A small-molecule ligand and the protein it binds are described below.
Small molecule (SMILES): C=C(C)[C@H]1Cc2c(ccc3c2O[C@@H]2COc4cc(OC)c(OC)cc4[C@@H]2C3=O)O1

Sequence of chain 1.N:
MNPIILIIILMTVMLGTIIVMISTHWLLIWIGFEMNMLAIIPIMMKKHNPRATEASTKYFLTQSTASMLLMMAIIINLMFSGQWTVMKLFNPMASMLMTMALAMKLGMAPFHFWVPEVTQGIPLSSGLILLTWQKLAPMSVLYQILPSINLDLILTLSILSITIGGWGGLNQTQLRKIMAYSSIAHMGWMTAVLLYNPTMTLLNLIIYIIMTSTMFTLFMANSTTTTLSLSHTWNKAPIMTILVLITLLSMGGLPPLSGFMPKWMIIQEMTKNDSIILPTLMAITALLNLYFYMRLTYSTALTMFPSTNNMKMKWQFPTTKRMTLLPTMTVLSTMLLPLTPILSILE

Sequence of chain 1.M:
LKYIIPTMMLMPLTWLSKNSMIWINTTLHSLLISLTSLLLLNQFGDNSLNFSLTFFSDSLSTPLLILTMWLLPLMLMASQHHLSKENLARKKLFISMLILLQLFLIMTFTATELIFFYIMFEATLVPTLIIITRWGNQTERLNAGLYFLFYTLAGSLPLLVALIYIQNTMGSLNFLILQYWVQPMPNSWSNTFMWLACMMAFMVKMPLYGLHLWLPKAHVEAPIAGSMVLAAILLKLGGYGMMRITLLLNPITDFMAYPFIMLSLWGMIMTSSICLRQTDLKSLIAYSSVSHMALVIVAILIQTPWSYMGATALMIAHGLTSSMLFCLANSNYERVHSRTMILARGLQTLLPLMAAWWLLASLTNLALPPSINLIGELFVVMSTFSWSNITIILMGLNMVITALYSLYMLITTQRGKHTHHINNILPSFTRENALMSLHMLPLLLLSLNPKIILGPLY

Binding-site contacts:
Ligand atom C20 contacts residue TRP215 of chain 1.M at 3.7 Å (hydrophobic).
Ligand atom O28 contacts residue LEU126 of chain 1.M at 3.9 Å.
Ligand atom C27 contacts residue ILE133 of chain 1.M at 3.8 Å (hydrophobic).
Ligand atom C17 contacts residue TRP215 of chain 1.M at 3.6 Å (hydrophobic).
Ligand atom O26 contacts residue LEU231 of chain 1.M at 3.9 Å.
Ligand atom O26 contacts residue TRP215 of chain 1.M at 4.0 Å.
Ligand atom O28 contacts residue TRP215 of chain 1.M at 3.9 Å.
Ligand atom C03 contacts residue TYR298 of chain 1.N at 3.5 Å (hydrophobic).
Ligand atom C05 contacts residue PHE149 of chain 1.M at 3.6 Å (hydrophobic).
Ligand atom C09 contacts residue THR134 of chain 1.M at 3.5 Å.
Ligand atom C27 contacts residue THR129 of chain 1.M at 3.7 Å.
Ligand atom O26 contacts residue LEU126 of chain 1.M at 3.8 Å.
Ligand atom C15 contacts residue TYR148 of chain 1.M at 4.0 Å (hydrophobic).
Ligand atom C21 contacts residue TRP215 of chain 1.M at 3.9 Å (hydrophobic).
Ligand atom C01 contacts residue ARG295 of chain 1.N at 3.5 Å.
Ligand atom C05 contacts residue GLY146 of chain 1.M at 3.6 Å.
Ligand atom C14 contacts residue ALA145 of chain 1.M at 3.7 Å (hydrophobic).
Ligand atom C21 contacts residue ALA219 of chain 1.M at 3.8 Å (hydrophobic).
Ligand atom O08 contacts residue TYR298 of chain 1.N at 3.8 Å.
Ligand atom C03 contacts residue GLY146 of chain 1.M at 3.9 Å.
Ligand atom C01 contacts residue TYR291 of chain 1.N at 4.0 Å (hydrophobic).
Ligand atom O16 contacts residue TYR148 of chain 1.M at 3.6 Å.
Ligand atom C07 contacts residue LEU130 of chain 1.M at 4.0 Å (hydrophobic).
Ligand atom O25 contacts residue ALA219 of chain 1.M at 3.5 Å.
Ligand atom C27 contacts residue LEU231 of chain 1.M at 3.7 Å (hydrophobic).
Ligand atom C19 contacts residue TRP215 of chain 1.M at 3.5 Å (hydrophobic).
Ligand atom C01 contacts residue MET294 of chain 1.N at 3.5 Å (hydrophobic).
Ligand atom C09 contacts residue LEU130 of chain 1.M at 3.6 Å (hydrophobic).
Ligand atom C14 contacts residue PHE149 of chain 1.M at 3.7 Å (hydrophobic).
Ligand atom C18 contacts residue TRP215 of chain 1.M at 3.5 Å (hydrophobic).
Ligand atom C22 contacts residue TRP215 of chain 1.M at 4.0 Å (hydrophobic).
Ligand atom O13 contacts residue PHE149 of chain 1.M at 3.7 Å.
Ligand atom C15 contacts residue PHE149 of chain 1.M at 3.6 Å (hydrophobic).
Ligand atom C10 contacts residue THR134 of chain 1.M at 3.8 Å.
Ligand atom C10 contacts residue LEU130 of chain 1.M at 3.7 Å (hydrophobic).
Ligand atom O13 contacts residue ALA145 of chain 1.M at 2.9 Å (h-bond).
Ligand atom C15 contacts residue ALA145 of chain 1.M at 3.3 Å (hydrophobic).
Ligand atom C29 contacts residue LYS206 of chain 1.M at 3.6 Å.
Ligand atom O16 contacts residue TRP215 of chain 1.M at 3.2 Å.
Ligand atom C05 contacts residue ALA145 of chain 1.M at 3.9 Å (hydrophobic).